Sequence of chain 1.A:
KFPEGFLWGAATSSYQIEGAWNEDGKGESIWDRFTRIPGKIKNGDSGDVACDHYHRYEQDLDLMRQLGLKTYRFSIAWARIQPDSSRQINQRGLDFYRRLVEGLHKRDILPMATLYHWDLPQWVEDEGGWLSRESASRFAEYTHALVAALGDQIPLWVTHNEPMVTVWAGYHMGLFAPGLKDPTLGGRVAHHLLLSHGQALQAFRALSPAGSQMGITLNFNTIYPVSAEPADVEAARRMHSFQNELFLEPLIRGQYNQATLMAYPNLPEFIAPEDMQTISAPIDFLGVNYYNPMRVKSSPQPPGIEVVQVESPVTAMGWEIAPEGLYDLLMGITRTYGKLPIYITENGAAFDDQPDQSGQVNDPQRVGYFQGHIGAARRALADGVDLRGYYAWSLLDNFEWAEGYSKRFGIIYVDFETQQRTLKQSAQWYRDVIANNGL

Binding-site contacts:
Ligand atom C1 contacts residue TYR294 of chain 1.A at 3.7 Å (hydrophobic).
Ligand atom C3 contacts residue GLU349 of chain 1.A at 3.5 Å.
Ligand atom C6 contacts residue PHE412 of chain 1.A at 3.3 Å (hydrophobic).
Ligand atom O6 contacts residue TRP322 of chain 1.A at 3.2 Å.
Ligand atom O3 contacts residue TRP404 of chain 1.A at 3.0 Å (h-bond).
Ligand atom C3 contacts residue TRP396 of chain 1.A at 3.7 Å (hydrophobic).
Ligand atom O2 contacts residue GLU349 of chain 1.A at 2.8 Å (salt-bridge).
Ligand atom O6 contacts residue GLU403 of chain 1.A at 2.4 Å (salt-bridge).
Ligand atom C5 contacts residue TYR294 of chain 1.A at 3.4 Å (hydrophobic).
Ligand atom C2 contacts residue GLU349 of chain 1.A at 3.1 Å.
Ligand atom C1 contacts residue GLU349 of chain 1.A at 2.9 Å.
Ligand atom O4 contacts residue GLN19 of chain 1.A at 3.0 Å (h-bond).
Ligand atom O3 contacts residue TRP396 of chain 1.A at 3.7 Å.
Ligand atom C4 contacts residue TRP404 of chain 1.A at 3.7 Å (hydrophobic).
Ligand atom O4 contacts residue TRP396 of chain 1.A at 3.1 Å (h-bond).
Ligand atom C5 contacts residue TRP396 of chain 1.A at 3.9 Å (hydrophobic).
Ligand atom C2 contacts residue TRP121 of chain 1.A at 3.9 Å (hydrophobic).
Ligand atom O3 contacts residue GLN19 of chain 1.A at 2.7 Å (h-bond).
Ligand atom C3 contacts residue TRP404 of chain 1.A at 3.9 Å (hydrophobic).
Ligand atom O3 contacts residue HIS120 of chain 1.A at 2.9 Å (h-bond).
Ligand atom C2 contacts residue HIS120 of chain 1.A at 3.9 Å.
Ligand atom C3 contacts residue GLN19 of chain 1.A at 3.8 Å.
Ligand atom O5 contacts residue TYR294 of chain 1.A at 3.7 Å.
Ligand atom C4 contacts residue TRP396 of chain 1.A at 4.0 Å (hydrophobic).
Ligand atom C5 contacts residue GLU403 of chain 1.A at 3.9 Å.
Ligand atom C6 contacts residue TRP322 of chain 1.A at 3.8 Å (hydrophobic).
Ligand atom C5 contacts residue GLU349 of chain 1.A at 3.9 Å.
Ligand atom C2 contacts residue GLU165 of chain 1.A at 3.6 Å.
Ligand atom O5 contacts residue GLU349 of chain 1.A at 3.8 Å.
Ligand atom C3 contacts residue HIS120 of chain 1.A at 3.9 Å.
Ligand atom C6 contacts residue GLU403 of chain 1.A at 3.2 Å.
Ligand atom O1 contacts residue GLU165 of chain 1.A at 2.5 Å (salt-bridge).
Ligand atom O6 contacts residue PHE412 of chain 1.A at 3.8 Å.
Ligand atom O4 contacts residue GLU403 of chain 1.A at 2.6 Å (salt-bridge).
Ligand atom O2 contacts residue HIS120 of chain 1.A at 3.2 Å (h-bond).
Ligand atom C1 contacts residue GLU165 of chain 1.A at 3.3 Å.
Ligand atom C4 contacts residue GLU403 of chain 1.A at 3.6 Å.
Ligand atom O2 contacts residue ASN164 of chain 1.A at 2.9 Å (h-bond).
Ligand atom O2 contacts residue GLU165 of chain 1.A at 3.4 Å (salt-bridge).
Ligand atom O4 contacts residue TRP404 of chain 1.A at 3.8 Å.

This protein binds this small molecule.
Small molecule (SMILES): OC[C@H]1O[C@@H](O)[C@H](O)[C@@H](O)[C@@H]1O